The small molecule below binds the protein below.
Small molecule (SMILES): S=CNc1ccccc1

Binding-site contacts:
Ligand atom C6 contacts residue LEU136 of chain 1.B at 3.6 Å (hydrophobic).
Ligand atom C5 contacts residue MET138 of chain 1.B at 3.6 Å (hydrophobic).
Ligand atom C6 contacts residue VAL174 of chain 1.B at 4.0 Å (hydrophobic).
Ligand atom C4 contacts residue CYS184 of chain 1.B at 1.8 Å (hydrophobic).
Ligand atom N2 contacts residue MET138 of chain 1.B at 3.5 Å (h-bond).
Ligand atom C10 contacts residue SER137 of chain 1.B at 3.9 Å.
Ligand atom C8 contacts residue LEU136 of chain 1.B at 3.6 Å (hydrophobic).
Ligand atom C10 contacts residue CYS184 of chain 1.B at 3.2 Å (hydrophobic).
Ligand atom C8 contacts residue VAL174 of chain 1.B at 3.4 Å (hydrophobic).
Ligand atom S2 contacts residue ASN141 of chain 1.B at 3.3 Å (h-bond).
Ligand atom C10 contacts residue VAL174 of chain 1.B at 4.2 Å (hydrophobic).
Ligand atom S2 contacts residue MET138 of chain 1.B at 4.0 Å.
Ligand atom C5 contacts residue CYS184 of chain 1.B at 3.1 Å (hydrophobic).
Ligand atom C7 contacts residue GLY135 of chain 1.B at 3.9 Å.
Ligand atom C6 contacts residue CYS184 of chain 1.B at 4.3 Å (hydrophobic).
Ligand atom C7 contacts residue LEU136 of chain 1.B at 3.4 Å (hydrophobic).
Ligand atom C7 contacts residue SER137 of chain 1.B at 3.7 Å.
Ligand atom N2 contacts residue ASN141 of chain 1.B at 3.3 Å (h-bond).
Ligand atom C8 contacts residue PRO166 of chain 1.B at 3.7 Å (hydrophobic).
Ligand atom C6 contacts residue CYS165 of chain 1.B at 4.0 Å (hydrophobic).
Ligand atom C6 contacts residue SER137 of chain 1.B at 3.5 Å.
Ligand atom C4 contacts residue MET138 of chain 1.B at 3.6 Å (hydrophobic).
Ligand atom C5 contacts residue VAL174 of chain 1.B at 4.2 Å (hydrophobic).
Ligand atom C9 contacts residue SER137 of chain 1.B at 4.2 Å.
Ligand atom C9 contacts residue VAL174 of chain 1.B at 3.8 Å (hydrophobic).
Ligand atom C7 contacts residue CYS165 of chain 1.B at 4.0 Å (hydrophobic).
Ligand atom C7 contacts residue PRO166 of chain 1.B at 3.4 Å (hydrophobic).
Ligand atom C4 contacts residue ASN141 of chain 1.B at 3.7 Å.
Ligand atom C6 contacts residue GLY135 of chain 1.B at 3.4 Å.
Ligand atom N2 contacts residue SER137 of chain 1.B at 3.2 Å (h-bond).
Ligand atom C8 contacts residue SER137 of chain 1.B at 4.2 Å.
Ligand atom S2 contacts residue VAL188 of chain 1.B at 3.8 Å.
Ligand atom S2 contacts residue CYS184 of chain 1.B at 3.0 Å (h-bond).
Ligand atom N2 contacts residue CYS184 of chain 1.B at 2.8 Å (h-bond).
Ligand atom C9 contacts residue ASN167 of chain 1.B at 3.9 Å.
Ligand atom C10 contacts residue MET138 of chain 1.B at 3.7 Å (hydrophobic).
Ligand atom C7 contacts residue VAL174 of chain 1.B at 3.5 Å (hydrophobic).
Ligand atom C8 contacts residue ASN167 of chain 1.B at 3.8 Å.
Ligand atom C5 contacts residue SER137 of chain 1.B at 3.4 Å.
Ligand atom C4 contacts residue LEU163 of chain 1.B at 4.3 Å (hydrophobic).

Sequence of chain 1.B:
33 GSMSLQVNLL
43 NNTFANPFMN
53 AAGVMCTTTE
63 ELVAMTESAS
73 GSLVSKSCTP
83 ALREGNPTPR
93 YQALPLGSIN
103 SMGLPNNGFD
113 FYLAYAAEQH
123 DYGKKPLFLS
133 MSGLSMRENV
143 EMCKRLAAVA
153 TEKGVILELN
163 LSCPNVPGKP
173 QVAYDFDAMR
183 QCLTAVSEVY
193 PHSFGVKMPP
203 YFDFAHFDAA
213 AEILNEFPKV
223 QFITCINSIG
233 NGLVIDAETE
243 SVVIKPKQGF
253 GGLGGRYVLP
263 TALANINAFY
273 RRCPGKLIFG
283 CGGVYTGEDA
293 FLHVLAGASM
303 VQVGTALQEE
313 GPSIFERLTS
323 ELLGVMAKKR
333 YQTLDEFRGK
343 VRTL